Binding-site contacts:
Ligand atom O6 contacts residue HIS169 of chain 1.B at 4.3 Å.
Ligand atom C7 contacts residue ASN177 of chain 1.B at 3.7 Å.
Ligand atom C3 contacts residue ASN177 of chain 1.B at 3.8 Å.
Ligand atom O6 contacts residue ASN177 of chain 1.B at 4.1 Å.
Ligand atom O5 contacts residue ASN177 of chain 1.B at 2.4 Å (h-bond).
Ligand atom O6 contacts residue SER167 of chain 1.B at 3.1 Å (h-bond).
Ligand atom C5 contacts residue ASN177 of chain 1.B at 3.7 Å.
Ligand atom C1 contacts residue ASN177 of chain 1.B at 1.4 Å.
Ligand atom C8 contacts residue SER179 of chain 1.B at 3.6 Å.
Ligand atom N2 contacts residue ASN177 of chain 1.B at 2.9 Å (h-bond).
Ligand atom C6 contacts residue ASP162 of chain 1.B at 4.3 Å.
Ligand atom O6 contacts residue ASP165 of chain 1.B at 3.4 Å.
Ligand atom O6 contacts residue ASP162 of chain 1.B at 4.0 Å.
Ligand atom C2 contacts residue ASN177 of chain 1.B at 2.5 Å.
Ligand atom C8 contacts residue ASN177 of chain 1.B at 4.2 Å.
Ligand atom C4 contacts residue ASN177 of chain 1.B at 4.2 Å.
Ligand atom O4 contacts residue ASP165 of chain 1.B at 3.9 Å.
Ligand atom C6 contacts residue ASP165 of chain 1.B at 3.4 Å.

Sequence of chain 1.B:
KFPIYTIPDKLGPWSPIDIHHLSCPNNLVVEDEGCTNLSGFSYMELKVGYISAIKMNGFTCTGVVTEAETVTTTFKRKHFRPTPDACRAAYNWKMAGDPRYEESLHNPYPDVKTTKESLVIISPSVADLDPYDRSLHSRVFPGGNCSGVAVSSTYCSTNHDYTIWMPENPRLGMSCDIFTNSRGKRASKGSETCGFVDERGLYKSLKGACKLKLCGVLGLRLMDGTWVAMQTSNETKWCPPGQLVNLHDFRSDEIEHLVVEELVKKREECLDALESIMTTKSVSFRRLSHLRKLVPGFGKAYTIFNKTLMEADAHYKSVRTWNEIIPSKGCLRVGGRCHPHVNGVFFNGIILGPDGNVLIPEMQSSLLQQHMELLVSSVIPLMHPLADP

A small-molecule ligand and the protein it binds are described below.
Small molecule (SMILES): CC(=O)N[C@@H]1[C@@H](O)[C@H](O)[C@@H](CO)O[C@H]1O